The small molecule below binds the protein below.
Small molecule (SMILES): CO[P](=O)(O)O[C@H]1[C@@H](O)[C@H](n2ccc(=O)[nH]c2=O)O[C@@H]1COP(=O)(O)O

Binding-site contacts:
Ligand atom C5 contacts residue THR21 of chain 53.A at 4.3 Å.
Ligand atom C1' contacts residue ARG125 of chain 27.A at 4.2 Å.
Ligand atom OP2 contacts residue ARG131 of chain 27.A at 3.7 Å.
Ligand atom OP3 contacts residue ARG125 of chain 27.A at 2.8 Å.
Ligand atom C3' contacts residue ARG125 of chain 27.A at 3.3 Å.
Ligand atom C2 contacts residue ARG125 of chain 27.A at 3.8 Å.
Ligand atom C4 contacts residue ARG125 of chain 27.A at 3.5 Å.
Ligand atom O4 contacts residue ARG125 of chain 27.A at 3.8 Å.
Ligand atom OP1 contacts residue ARG125 of chain 27.A at 2.9 Å (salt-bridge).
Ligand atom O5' contacts residue ARG131 of chain 27.A at 2.6 Å (salt-bridge).
Ligand atom O4 contacts residue SER17 of chain 53.A at 3.2 Å.
Ligand atom P contacts residue ARG125 of chain 27.A at 3.7 Å.
Ligand atom C5' contacts residue SER77 of chain 27.A at 4.4 Å.
Ligand atom C2 contacts residue ASN16 of chain 53.A at 3.0 Å.
Ligand atom O3' contacts residue ARG125 of chain 27.A at 4.0 Å.
Ligand atom O5' contacts residue ARG125 of chain 27.A at 3.0 Å (salt-bridge).
Ligand atom N3 contacts residue ARG125 of chain 27.A at 3.6 Å (salt-bridge).
Ligand atom C5' contacts residue MET76 of chain 27.A at 4.3 Å (hydrophobic).
Ligand atom C5' contacts residue ARG131 of chain 27.A at 3.2 Å.
Ligand atom P contacts residue ILE23 of chain 53.A at 4.4 Å.
Ligand atom C5' contacts residue ARG125 of chain 27.A at 4.1 Å.
Ligand atom O2 contacts residue ASN16 of chain 53.A at 2.5 Å (h-bond).
Ligand atom OP2 contacts residue ILE23 of chain 53.A at 4.5 Å.
Ligand atom OP2 contacts residue SER77 of chain 27.A at 4.1 Å.
Ligand atom C5 contacts residue ARG125 of chain 27.A at 3.5 Å.
Ligand atom C4 contacts residue ASN16 of chain 53.A at 4.1 Å.
Ligand atom N1 contacts residue ARG125 of chain 27.A at 3.7 Å.
Ligand atom C6 contacts residue ARG125 of chain 27.A at 3.5 Å.
Ligand atom C2' contacts residue ARG125 of chain 27.A at 3.6 Å.
Ligand atom OP1 contacts residue ARG131 of chain 27.A at 3.4 Å (salt-bridge).
Ligand atom N3 contacts residue ASN16 of chain 53.A at 2.9 Å (h-bond).
Ligand atom N1 contacts residue ASN16 of chain 53.A at 4.4 Å.
Ligand atom C4' contacts residue ARG125 of chain 27.A at 4.4 Å.
Ligand atom OP1 contacts residue ILE23 of chain 53.A at 3.9 Å.
Ligand atom C4 contacts residue SER17 of chain 53.A at 4.1 Å.
Ligand atom O4 contacts residue THR21 of chain 53.A at 3.9 Å.
Ligand atom O2 contacts residue ARG125 of chain 27.A at 3.9 Å.
Ligand atom OP3 contacts residue ILE23 of chain 53.A at 4.2 Å.
Ligand atom N3 contacts residue SER17 of chain 53.A at 4.3 Å.
Ligand atom P contacts residue ARG131 of chain 27.A at 3.5 Å.

Sequence of chain 27.A:
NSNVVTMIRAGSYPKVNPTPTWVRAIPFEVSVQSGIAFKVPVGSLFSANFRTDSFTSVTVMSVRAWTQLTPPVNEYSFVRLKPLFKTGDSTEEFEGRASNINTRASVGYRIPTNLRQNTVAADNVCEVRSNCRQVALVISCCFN

Sequence of chain 53.A:
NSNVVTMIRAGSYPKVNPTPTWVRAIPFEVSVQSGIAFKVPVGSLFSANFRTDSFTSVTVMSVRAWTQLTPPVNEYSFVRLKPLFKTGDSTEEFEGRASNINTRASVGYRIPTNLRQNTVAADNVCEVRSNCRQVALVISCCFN